Binding-site contacts:
Ligand atom O contacts residue GLY146 of chain 1.A at 2.7 Å (h-bond).
Ligand atom CA contacts residue ILE163 of chain 1.A at 3.5 Å (hydrophobic).
Ligand atom OE1 contacts residue LYS144 of chain 1.A at 3.6 Å (salt-bridge).
Ligand atom O contacts residue ASN127 of chain 1.A at 2.8 Å (h-bond).
Ligand atom O contacts residue LEU128 of chain 1.A at 3.6 Å.
Ligand atom C contacts residue ALA148 of chain 1.A at 3.3 Å (hydrophobic).
Ligand atom OE1 contacts residue GLY164 of chain 1.A at 3.5 Å.
Ligand atom N contacts residue LEU128 of chain 1.A at 3.6 Å.
Ligand atom NE contacts residue PHE125 of chain 1.A at 3.1 Å (h-bond).
Ligand atom O contacts residue SER129 of chain 1.A at 2.9 Å (h-bond).
Ligand atom N contacts residue SER129 of chain 1.A at 3.1 Å (h-bond).
Ligand atom NE contacts residue TYR123 of chain 1.A at 3.4 Å.
Ligand atom OXT contacts residue HIS41 of chain 1.A at 3.4 Å (h-bond).
Ligand atom OE1 contacts residue HIS162 of chain 1.A at 2.8 Å (h-bond).
Ligand atom CD contacts residue GLY165 of chain 1.A at 3.4 Å.
Ligand atom O contacts residue LEU126 of chain 1.A at 3.3 Å.
Ligand atom O contacts residue ALA145 of chain 1.A at 3.6 Å.
Ligand atom O contacts residue GLY165 of chain 1.A at 3.0 Å (h-bond).
Ligand atom C contacts residue LEU128 of chain 1.A at 3.5 Å (hydrophobic).
Ligand atom O contacts residue ASN127 of chain 1.A at 3.2 Å (h-bond).
Ligand atom NE2 contacts residue GLY165 of chain 1.A at 3.3 Å.
Ligand atom N contacts residue GLY165 of chain 1.A at 3.1 Å (h-bond).
Ligand atom O contacts residue GLN147 of chain 1.A at 3.2 Å (h-bond).
Ligand atom OE1 contacts residue ASN127 of chain 1.A at 3.3 Å (h-bond).
Ligand atom OXT contacts residue ALA148 of chain 1.A at 3.2 Å.
Ligand atom CA contacts residue SER129 of chain 1.A at 3.4 Å.
Ligand atom OE1 contacts residue THR143 of chain 1.A at 2.9 Å (h-bond).
Ligand atom O contacts residue GLY164 of chain 1.A at 3.2 Å.
Ligand atom CG2 contacts residue HIS41 of chain 1.A at 3.5 Å.
Ligand atom CB contacts residue HIS41 of chain 1.A at 3.6 Å.
Ligand atom N contacts residue ILE163 of chain 1.A at 3.3 Å (h-bond).
Ligand atom CZ contacts residue PHE125 of chain 1.A at 3.3 Å (hydrophobic).
Ligand atom NE2 contacts residue THR143 of chain 1.A at 2.9 Å (h-bond).
Ligand atom O contacts residue ALA148 of chain 1.A at 3.2 Å (h-bond).
Ligand atom CA contacts residue TYR123 of chain 1.A at 3.6 Å (hydrophobic).
Ligand atom N contacts residue ASN127 of chain 1.A at 3.3 Å (h-bond).
Ligand atom NH2 contacts residue TYR123 of chain 1.A at 2.6 Å (h-bond).
Ligand atom O contacts residue ASN166 of chain 1.A at 3.4 Å.
Ligand atom NH2 contacts residue PHE125 of chain 1.A at 2.8 Å (h-bond).
Ligand atom CG2 contacts residue GLY165 of chain 1.A at 3.6 Å.

Sequence of chain 1.A:
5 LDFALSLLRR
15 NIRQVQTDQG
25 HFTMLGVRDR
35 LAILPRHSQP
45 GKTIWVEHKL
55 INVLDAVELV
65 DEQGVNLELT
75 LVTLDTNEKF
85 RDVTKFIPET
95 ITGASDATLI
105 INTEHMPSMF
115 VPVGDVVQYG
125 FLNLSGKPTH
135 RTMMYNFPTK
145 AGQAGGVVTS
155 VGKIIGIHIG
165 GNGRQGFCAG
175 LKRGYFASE

A protein and the small-molecule ligand that binds it are described below.
Small molecule (SMILES): CC(C)C[C@H](NC(=O)CN)C(=O)N[C@@H](CCCN=C(N)N)C(=O)N[C@@H](CCC(N)=O)C(=O)N[C@@H](C)C(=O)N[C@H](C(=O)N[C@H](C(=O)N[C@@H](CCC(N)=O)C(=O)O)[C@@H](C)O)C(C)C